Binding-site contacts:
Ligand atom C20 contacts residue GLN873 of chain 1.A at 4.2 Å.
Ligand atom C28 contacts residue LEU696 of chain 1.A at 4.1 Å (hydrophobic).
Ligand atom O1 contacts residue MET616 of chain 1.A at 4.2 Å.
Ligand atom C10 contacts residue ILE1097 of chain 1.A at 4.0 Å (hydrophobic).
Ligand atom C22 contacts residue LEU621 of chain 1.A at 4.0 Å (hydrophobic).
Ligand atom C12 contacts residue TYR886 of chain 1.A at 3.4 Å (hydrophobic).
Ligand atom C29 contacts residue TRP383 of chain 1.A at 3.7 Å (hydrophobic).
Ligand atom C21 contacts residue LEU621 of chain 1.A at 4.0 Å (hydrophobic).
Ligand atom C4 contacts residue THR407 of chain 1.A at 4.0 Å.
Ligand atom C29 contacts residue LEU1234 of chain 1.A at 3.9 Å (hydrophobic).
Ligand atom C1 contacts residue GLN873 of chain 1.A at 3.5 Å.
Ligand atom C24 contacts residue TRP383 of chain 1.A at 3.4 Å (hydrophobic).
Ligand atom C18 contacts residue PHE1101 of chain 1.A at 4.2 Å (hydrophobic).
Ligand atom C26 contacts residue ALA876 of chain 1.A at 4.2 Å (hydrophobic).
Ligand atom C21 contacts residue GLN873 of chain 1.A at 3.7 Å.
Ligand atom C18 contacts residue GLN873 of chain 1.A at 4.1 Å.
Ligand atom C20 contacts residue PHE1101 of chain 1.A at 3.7 Å (hydrophobic).
Ligand atom C13 contacts residue PHE894 of chain 1.A at 3.7 Å (hydrophobic).
Ligand atom C28 contacts residue LEU382 of chain 1.A at 3.9 Å (hydrophobic).
Ligand atom C12 contacts residue LEU890 of chain 1.A at 3.5 Å (hydrophobic).
Ligand atom C8 contacts residue PHE404 of chain 1.A at 3.5 Å (hydrophobic).
Ligand atom C18 contacts residue LEU621 of chain 1.A at 3.7 Å (hydrophobic).
Ligand atom C19 contacts residue LEU621 of chain 1.A at 3.8 Å (hydrophobic).
Ligand atom C1 contacts residue ALA876 of chain 1.A at 4.2 Å (hydrophobic).
Ligand atom C28 contacts residue ILE625 of chain 1.A at 3.7 Å (hydrophobic).
Ligand atom C27 contacts residue TRP383 of chain 1.A at 4.0 Å (hydrophobic).
Ligand atom C11 contacts residue ILE1097 of chain 1.A at 4.2 Å (hydrophobic).
Ligand atom C8 contacts residue THR407 of chain 1.A at 3.7 Å.
Ligand atom C21 contacts residue TYR1102 of chain 1.A at 4.0 Å (hydrophobic).
Ligand atom C10 contacts residue THR407 of chain 1.A at 3.8 Å.
Ligand atom C20 contacts residue TYR1102 of chain 1.A at 4.2 Å (hydrophobic).
Ligand atom C17 contacts residue GLN873 of chain 1.A at 3.7 Å.
Ligand atom C3 contacts residue THR407 of chain 1.A at 3.4 Å.
Ligand atom C7 contacts residue THR407 of chain 1.A at 4.0 Å.
Ligand atom C14 contacts residue THR1098 of chain 1.A at 3.6 Å.
Ligand atom C13 contacts residue GLN409 of chain 1.A at 3.7 Å.
Ligand atom C25 contacts residue TRP383 of chain 1.A at 4.0 Å (hydrophobic).
Ligand atom C19 contacts residue PHE1101 of chain 1.A at 3.5 Å (hydrophobic).
Ligand atom C15 contacts residue GLN873 of chain 1.A at 4.2 Å.
Ligand atom C2 contacts residue THR407 of chain 1.A at 3.4 Å.

Sequence of chain 1.A:
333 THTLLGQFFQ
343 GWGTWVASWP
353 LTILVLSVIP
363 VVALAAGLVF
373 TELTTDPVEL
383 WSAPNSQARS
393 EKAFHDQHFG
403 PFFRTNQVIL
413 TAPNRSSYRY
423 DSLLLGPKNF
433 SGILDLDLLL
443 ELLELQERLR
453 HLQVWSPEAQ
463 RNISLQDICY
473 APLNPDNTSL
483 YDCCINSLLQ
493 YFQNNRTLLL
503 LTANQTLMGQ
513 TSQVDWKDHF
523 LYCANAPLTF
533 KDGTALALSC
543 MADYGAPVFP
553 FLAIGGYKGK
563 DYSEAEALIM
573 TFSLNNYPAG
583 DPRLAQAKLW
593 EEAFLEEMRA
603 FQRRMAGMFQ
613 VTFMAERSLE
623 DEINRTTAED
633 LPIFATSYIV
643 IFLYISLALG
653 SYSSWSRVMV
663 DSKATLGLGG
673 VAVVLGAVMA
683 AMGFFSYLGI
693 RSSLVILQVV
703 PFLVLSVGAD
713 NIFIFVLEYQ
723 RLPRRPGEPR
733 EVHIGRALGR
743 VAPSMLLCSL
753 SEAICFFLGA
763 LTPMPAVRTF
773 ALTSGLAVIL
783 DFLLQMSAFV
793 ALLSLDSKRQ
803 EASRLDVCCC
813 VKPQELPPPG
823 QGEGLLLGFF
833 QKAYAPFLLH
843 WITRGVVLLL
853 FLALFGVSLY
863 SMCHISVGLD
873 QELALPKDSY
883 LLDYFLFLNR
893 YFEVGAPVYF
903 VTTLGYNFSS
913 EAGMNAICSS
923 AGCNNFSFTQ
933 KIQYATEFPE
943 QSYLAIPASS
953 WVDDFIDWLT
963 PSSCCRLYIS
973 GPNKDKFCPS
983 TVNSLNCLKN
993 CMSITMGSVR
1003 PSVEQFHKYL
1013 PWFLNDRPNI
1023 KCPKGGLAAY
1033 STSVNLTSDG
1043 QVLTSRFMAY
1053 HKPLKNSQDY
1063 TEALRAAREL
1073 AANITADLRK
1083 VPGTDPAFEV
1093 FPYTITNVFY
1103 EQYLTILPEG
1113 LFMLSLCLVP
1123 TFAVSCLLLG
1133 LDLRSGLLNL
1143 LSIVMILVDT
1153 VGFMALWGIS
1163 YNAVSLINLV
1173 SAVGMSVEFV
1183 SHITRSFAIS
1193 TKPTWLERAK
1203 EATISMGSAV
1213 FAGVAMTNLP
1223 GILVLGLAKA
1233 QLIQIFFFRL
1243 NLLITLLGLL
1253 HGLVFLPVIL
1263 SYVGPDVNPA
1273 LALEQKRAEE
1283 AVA

The protein below binds the small molecule below.
Small molecule (SMILES): Cc1c(C)c2c(c(C)c1O)CC[C@@](C)(CCC[C@H](C)CCC[C@H](C)CCCC(C)C)O2